The small molecule below binds the protein below.
Small molecule (SMILES): CC(=O)N[C@H]1[C@H](O[C@H]2[C@H](O)[C@@H](NC(C)=O)CO[C@@H]2CO[C@@H]2O[C@@H](C)[C@@H](O)[C@@H](O)[C@@H]2O)O[C@H](CO)[C@@H](O)[C@@H]1O

Binding-site contacts:
Ligand atom O6 contacts residue THR156 of chain 12.A at 4.5 Å.
Ligand atom C5 contacts residue MET151 of chain 12.A at 3.8 Å (hydrophobic).
Ligand atom C1 contacts residue MET151 of chain 12.A at 4.1 Å (hydrophobic).
Ligand atom O5 contacts residue THR156 of chain 12.A at 4.0 Å.
Ligand atom C8 contacts residue ASN157 of chain 12.A at 3.9 Å.
Ligand atom O6 contacts residue MET151 of chain 12.A at 4.2 Å.
Ligand atom C2 contacts residue ASN154 of chain 12.A at 2.4 Å.
Ligand atom C3 contacts residue ASN154 of chain 12.A at 3.8 Å.
Ligand atom C5 contacts residue THR156 of chain 12.A at 3.9 Å.
Ligand atom C7 contacts residue GLY150 of chain 12.A at 3.1 Å.
Ligand atom C2 contacts residue MET151 of chain 12.A at 4.2 Å (hydrophobic).
Ligand atom O7 contacts residue ASN154 of chain 12.A at 4.0 Å.
Ligand atom C4 contacts residue MET151 of chain 12.A at 3.9 Å (hydrophobic).
Ligand atom O7 contacts residue HIS148 of chain 12.A at 3.6 Å (h-bond).
Ligand atom C6 contacts residue ASN157 of chain 12.A at 3.5 Å.
Ligand atom C7 contacts residue ASN154 of chain 12.A at 3.7 Å.
Ligand atom C2 contacts residue GLY150 of chain 12.A at 3.8 Å.
Ligand atom N2 contacts residue GLY150 of chain 12.A at 3.5 Å (h-bond).
Ligand atom O5 contacts residue MET151 of chain 12.A at 3.9 Å.
Ligand atom C8 contacts residue GLY150 of chain 12.A at 3.8 Å.
Ligand atom N2 contacts residue ASN154 of chain 12.A at 2.9 Å (h-bond).
Ligand atom C8 contacts residue THR156 of chain 12.A at 4.5 Å.
Ligand atom C5 contacts residue THR156 of chain 12.A at 4.2 Å.
Ligand atom O5 contacts residue ASN157 of chain 12.A at 4.3 Å.
Ligand atom C6 contacts residue THR156 of chain 12.A at 3.7 Å.
Ligand atom C3 contacts residue MET151 of chain 12.A at 4.0 Å (hydrophobic).
Ligand atom C1 contacts residue GLY150 of chain 12.A at 3.9 Å.
Ligand atom O7 contacts residue THR156 of chain 12.A at 4.5 Å.
Ligand atom C6 contacts residue THR156 of chain 12.A at 4.0 Å.
Ligand atom C4 contacts residue ASN154 of chain 12.A at 4.2 Å.
Ligand atom O5 contacts residue ASN154 of chain 12.A at 2.3 Å (h-bond).
Ligand atom C5 contacts residue ASN154 of chain 12.A at 3.6 Å.
Ligand atom C1 contacts residue ASN154 of chain 12.A at 1.4 Å.
Ligand atom C6 contacts residue ASP161 of chain 12.A at 3.6 Å.
Ligand atom O7 contacts residue GLY150 of chain 12.A at 2.9 Å (h-bond).
Ligand atom C6 contacts residue MET151 of chain 12.A at 4.5 Å (hydrophobic).
Ligand atom O5 contacts residue THR156 of chain 12.A at 4.0 Å.
Ligand atom C1 contacts residue THR156 of chain 12.A at 4.3 Å.

Sequence of chain 12.A:
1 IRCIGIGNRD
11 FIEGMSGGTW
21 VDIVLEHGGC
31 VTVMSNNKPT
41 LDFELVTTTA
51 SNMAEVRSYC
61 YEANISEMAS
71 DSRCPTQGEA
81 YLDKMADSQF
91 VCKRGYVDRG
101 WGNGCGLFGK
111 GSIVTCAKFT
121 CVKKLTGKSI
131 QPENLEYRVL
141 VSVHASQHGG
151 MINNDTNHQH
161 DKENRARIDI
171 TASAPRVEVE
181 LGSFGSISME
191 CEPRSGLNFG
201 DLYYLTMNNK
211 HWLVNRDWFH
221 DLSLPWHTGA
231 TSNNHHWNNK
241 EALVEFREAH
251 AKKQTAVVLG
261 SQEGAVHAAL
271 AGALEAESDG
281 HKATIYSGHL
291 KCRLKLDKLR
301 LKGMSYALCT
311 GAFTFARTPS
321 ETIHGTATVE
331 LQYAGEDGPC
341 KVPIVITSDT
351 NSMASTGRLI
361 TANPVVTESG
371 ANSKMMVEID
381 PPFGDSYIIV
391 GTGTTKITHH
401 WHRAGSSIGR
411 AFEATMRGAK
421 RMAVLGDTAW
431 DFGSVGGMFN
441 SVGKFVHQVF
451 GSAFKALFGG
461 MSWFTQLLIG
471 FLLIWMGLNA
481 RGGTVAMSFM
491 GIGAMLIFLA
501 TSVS